Sequence of chain 59.D:
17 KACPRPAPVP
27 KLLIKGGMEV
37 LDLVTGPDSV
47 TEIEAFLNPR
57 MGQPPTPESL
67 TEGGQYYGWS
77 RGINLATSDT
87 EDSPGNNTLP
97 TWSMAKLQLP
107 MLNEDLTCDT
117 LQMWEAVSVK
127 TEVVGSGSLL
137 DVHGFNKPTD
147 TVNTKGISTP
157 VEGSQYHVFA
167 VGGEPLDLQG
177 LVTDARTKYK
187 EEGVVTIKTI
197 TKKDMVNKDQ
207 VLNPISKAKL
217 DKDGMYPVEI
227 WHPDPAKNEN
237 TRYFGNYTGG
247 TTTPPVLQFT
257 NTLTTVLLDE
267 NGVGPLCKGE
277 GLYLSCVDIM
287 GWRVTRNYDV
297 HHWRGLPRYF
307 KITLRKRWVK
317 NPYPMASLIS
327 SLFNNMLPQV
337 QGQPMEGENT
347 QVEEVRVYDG

A protein and the small-molecule ligand that binds it are described below.
Small molecule (SMILES): CC(=O)N[C@@H]1[C@@H](O[C@@H]2O[C@H](CO)[C@H](O)[C@H](O[C@]3(C(=O)O)C[C@H](O)[C@@H](NC(C)=O)[C@H]([C@H](O)[C@H](O)CO)O3)[C@H]2O)[C@H](O)[C@@H](CO[C@]2(C(=O)O)C[C@H](O)[C@@H](NC(C)=O)[C@H]([C@H](O)[C@H](O)CO)O2)O[C@H]1O

Sequence of chain 59.C:
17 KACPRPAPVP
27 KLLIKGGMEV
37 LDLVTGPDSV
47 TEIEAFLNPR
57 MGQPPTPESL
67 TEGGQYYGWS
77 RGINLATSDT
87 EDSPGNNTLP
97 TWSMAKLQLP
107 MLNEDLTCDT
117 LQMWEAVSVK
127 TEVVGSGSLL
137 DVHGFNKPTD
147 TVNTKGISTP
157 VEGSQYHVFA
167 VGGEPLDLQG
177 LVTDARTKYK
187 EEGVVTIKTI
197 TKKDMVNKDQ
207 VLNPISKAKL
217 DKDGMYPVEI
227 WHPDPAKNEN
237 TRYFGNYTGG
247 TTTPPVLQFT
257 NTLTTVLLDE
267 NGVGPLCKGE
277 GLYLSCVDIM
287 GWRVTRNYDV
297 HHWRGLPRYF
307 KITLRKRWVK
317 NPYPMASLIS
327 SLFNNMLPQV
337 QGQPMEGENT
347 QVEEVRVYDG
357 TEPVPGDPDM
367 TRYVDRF

Binding-site contacts:
Ligand atom C1 contacts residue TYR72 of chain 59.C at 4.3 Å (hydrophobic).
Ligand atom O3 contacts residue GLY78 of chain 59.C at 3.5 Å.
Ligand atom O1B contacts residue SER89 of chain 59.C at 4.4 Å.
Ligand atom O6 contacts residue ASN93 of chain 59.C at 4.3 Å.
Ligand atom C11 contacts residue TYR72 of chain 59.C at 4.2 Å (hydrophobic).
Ligand atom O1A contacts residue ARG77 of chain 59.C at 2.9 Å (salt-bridge).
Ligand atom O1B contacts residue TYR72 of chain 59.C at 4.2 Å.
Ligand atom O8 contacts residue TYR72 of chain 59.C at 4.0 Å.
Ligand atom C6 contacts residue TYR72 of chain 59.C at 3.7 Å (hydrophobic).
Ligand atom O1A contacts residue GLY78 of chain 59.C at 3.1 Å (h-bond).
Ligand atom C8 contacts residue ARG77 of chain 59.C at 4.4 Å.
Ligand atom C3 contacts residue HIS298 of chain 59.C at 4.0 Å.
Ligand atom O4 contacts residue ASN80 of chain 59.C at 4.4 Å.
Ligand atom O4 contacts residue ILE79 of chain 59.C at 3.9 Å.
Ligand atom O1B contacts residue ARG77 of chain 59.C at 3.1 Å (salt-bridge).
Ligand atom O4 contacts residue HIS298 of chain 59.C at 3.1 Å (h-bond).
Ligand atom O1A contacts residue TYR72 of chain 59.C at 4.0 Å.
Ligand atom C2 contacts residue GLY78 of chain 59.C at 4.0 Å.
Ligand atom O8 contacts residue ARG77 of chain 59.C at 3.5 Å (salt-bridge).
Ligand atom C5 contacts residue TYR72 of chain 59.C at 3.5 Å (hydrophobic).
Ligand atom C4 contacts residue TYR72 of chain 59.C at 3.5 Å (hydrophobic).
Ligand atom C3 contacts residue GLY78 of chain 59.C at 4.1 Å.
Ligand atom O10 contacts residue ASN293 of chain 59.C at 4.5 Å.
Ligand atom O4 contacts residue THR291 of chain 59.C at 3.9 Å.
Ligand atom C4 contacts residue HIS298 of chain 59.C at 3.9 Å.
Ligand atom C7 contacts residue TYR72 of chain 59.C at 4.3 Å (hydrophobic).
Ligand atom C10 contacts residue TYR72 of chain 59.C at 4.0 Å (hydrophobic).
Ligand atom C3 contacts residue ARG77 of chain 59.C at 4.3 Å.
Ligand atom O4 contacts residue GLY78 of chain 59.C at 3.4 Å.
Ligand atom C11 contacts residue ASP85 of chain 59.D at 4.0 Å.
Ligand atom C1 contacts residue ARG77 of chain 59.C at 3.4 Å.
Ligand atom N5 contacts residue TYR72 of chain 59.C at 2.9 Å (h-bond).
Ligand atom C4 contacts residue GLY78 of chain 59.C at 3.5 Å.
Ligand atom C3 contacts residue GLY78 of chain 59.C at 3.8 Å.
Ligand atom C6 contacts residue ASN93 of chain 59.C at 3.9 Å.
Ligand atom O4 contacts residue TYR72 of chain 59.C at 4.0 Å.
Ligand atom C1 contacts residue GLY78 of chain 59.C at 4.0 Å.